Sequence of chain 2.A:
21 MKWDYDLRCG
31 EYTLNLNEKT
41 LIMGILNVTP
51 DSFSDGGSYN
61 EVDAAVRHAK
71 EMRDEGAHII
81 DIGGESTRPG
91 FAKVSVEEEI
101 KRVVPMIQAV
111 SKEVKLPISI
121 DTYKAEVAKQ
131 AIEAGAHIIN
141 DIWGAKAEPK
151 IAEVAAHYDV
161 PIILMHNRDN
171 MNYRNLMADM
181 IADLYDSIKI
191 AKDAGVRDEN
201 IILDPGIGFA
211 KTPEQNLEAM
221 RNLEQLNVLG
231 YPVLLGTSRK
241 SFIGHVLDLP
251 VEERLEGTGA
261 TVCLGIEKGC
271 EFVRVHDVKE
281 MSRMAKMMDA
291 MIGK

Binding-site contacts:
Ligand atom C1 contacts residue 2O61 of chain 2.J at 0.1 Å.
Ligand atom F1 contacts residue LEU255 of chain 2.A at 4.0 Å.
Ligand atom C5 contacts residue 2O61 of chain 2.J at 0.4 Å.
Ligand atom O1 contacts residue 2O61 of chain 2.J at 0.5 Å (h-bond).
Ligand atom F3 contacts residue MET284 of chain 2.A at 3.8 Å.
Ligand atom C6 contacts residue 2O61 of chain 2.J at 0.2 Å.
Ligand atom C7 contacts residue MET284 of chain 1.A at 4.0 Å (hydrophobic).
Ligand atom C5 contacts residue LEU255 of chain 1.A at 3.8 Å (hydrophobic).
Ligand atom F1 contacts residue GLU256 of chain 2.A at 4.3 Å.
Ligand atom C8 contacts residue LEU255 of chain 1.A at 3.9 Å (hydrophobic).
Ligand atom F1 contacts residue MET284 of chain 2.A at 3.1 Å.
Ligand atom C3 contacts residue GLU256 of chain 2.A at 3.5 Å.
Ligand atom C6 contacts residue GLU280 of chain 2.A at 4.2 Å.
Ligand atom C3 contacts residue GLU280 of chain 1.A at 4.2 Å.
Ligand atom C6 contacts residue LEU255 of chain 1.A at 4.0 Å (hydrophobic).
Ligand atom C4 contacts residue LEU255 of chain 1.A at 4.2 Å (hydrophobic).
Ligand atom F3 contacts residue LEU255 of chain 1.A at 3.8 Å.
Ligand atom C6 contacts residue GLU256 of chain 1.A at 3.4 Å.
Ligand atom C2 contacts residue LEU255 of chain 2.A at 4.1 Å (hydrophobic).
Ligand atom C3 contacts residue LEU255 of chain 2.A at 4.0 Å (hydrophobic).
Ligand atom F3 contacts residue 2O61 of chain 2.J at 1.2 Å.
Ligand atom C8 contacts residue GLU256 of chain 1.A at 3.7 Å.
Ligand atom F1 contacts residue 2O61 of chain 2.J at 1.2 Å.
Ligand atom C2 contacts residue GLU256 of chain 2.A at 3.3 Å.
Ligand atom C2 contacts residue 2O61 of chain 2.J at 0.2 Å.
Ligand atom C7 contacts residue 2O61 of chain 2.J at 0.1 Å.
Ligand atom C4 contacts residue 2O61 of chain 2.J at 0.3 Å.
Ligand atom F2 contacts residue 2O61 of chain 2.J at 1.2 Å.
Ligand atom F3 contacts residue GLU256 of chain 1.A at 3.5 Å.
Ligand atom C5 contacts residue GLU256 of chain 1.A at 3.9 Å.
Ligand atom N2 contacts residue 2O61 of chain 2.J at 2.4 Å.
Ligand atom F2 contacts residue GLU256 of chain 2.A at 3.5 Å.
Ligand atom C2 contacts residue GLU280 of chain 1.A at 4.1 Å.
Ligand atom N2 contacts residue GLU256 of chain 1.A at 2.8 Å (salt-bridge).
Ligand atom F2 contacts residue MET284 of chain 1.A at 3.0 Å.
Ligand atom N1 contacts residue 2O61 of chain 2.J at 1.8 Å (h-bond).
Ligand atom F3 contacts residue MET284 of chain 1.A at 3.9 Å.
Ligand atom C7 contacts residue MET284 of chain 2.A at 4.0 Å (hydrophobic).
Ligand atom C8 contacts residue 2O61 of chain 2.J at 1.4 Å.
Ligand atom C3 contacts residue 2O61 of chain 2.J at 0.4 Å.

Sequence of chain 1.A:
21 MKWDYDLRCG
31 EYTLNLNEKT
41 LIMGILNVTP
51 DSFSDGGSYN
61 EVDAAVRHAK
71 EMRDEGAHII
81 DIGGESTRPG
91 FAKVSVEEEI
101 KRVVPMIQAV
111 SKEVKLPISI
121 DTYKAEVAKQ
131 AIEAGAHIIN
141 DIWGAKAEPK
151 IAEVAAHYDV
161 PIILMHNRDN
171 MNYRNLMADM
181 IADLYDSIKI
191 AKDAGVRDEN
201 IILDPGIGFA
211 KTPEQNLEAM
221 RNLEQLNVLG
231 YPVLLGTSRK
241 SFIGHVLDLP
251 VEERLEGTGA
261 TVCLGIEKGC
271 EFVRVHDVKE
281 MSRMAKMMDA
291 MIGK

A protein and the small-molecule ligand that binds it are described below.
Small molecule (SMILES): Nc1noc2ccc(C(F)(F)F)cc12